Binding-site contacts:
Ligand atom C2 contacts residue ASN333 of chain 2.A at 2.5 Å.
Ligand atom C5 contacts residue ASN333 of chain 2.A at 3.7 Å.
Ligand atom N2 contacts residue ILE30 of chain 2.A at 4.1 Å.
Ligand atom O7 contacts residue ASN333 of chain 2.A at 3.9 Å.
Ligand atom C4 contacts residue ASN333 of chain 2.A at 4.3 Å.
Ligand atom O7 contacts residue ILE30 of chain 2.A at 3.9 Å.
Ligand atom C1 contacts residue ASN333 of chain 2.A at 1.4 Å.
Ligand atom C7 contacts residue ASN333 of chain 2.A at 3.8 Å.
Ligand atom N2 contacts residue ASN333 of chain 2.A at 3.0 Å (h-bond).
Ligand atom C7 contacts residue ILE30 of chain 2.A at 3.8 Å (hydrophobic).
Ligand atom C8 contacts residue ILE30 of chain 2.A at 3.9 Å (hydrophobic).
Ligand atom O5 contacts residue ASN333 of chain 2.A at 2.4 Å (h-bond).
Ligand atom C3 contacts residue ASN333 of chain 2.A at 3.9 Å.

A small-molecule ligand and the protein it binds are described below.
Small molecule (SMILES): CC(=O)N[C@H]1[C@H](O[C@H]2[C@H](O)[C@@H](NC(C)=O)CO[C@@H]2CO)O[C@H](CO)[C@@H](O)[C@@H]1O

Sequence of chain 2.A:
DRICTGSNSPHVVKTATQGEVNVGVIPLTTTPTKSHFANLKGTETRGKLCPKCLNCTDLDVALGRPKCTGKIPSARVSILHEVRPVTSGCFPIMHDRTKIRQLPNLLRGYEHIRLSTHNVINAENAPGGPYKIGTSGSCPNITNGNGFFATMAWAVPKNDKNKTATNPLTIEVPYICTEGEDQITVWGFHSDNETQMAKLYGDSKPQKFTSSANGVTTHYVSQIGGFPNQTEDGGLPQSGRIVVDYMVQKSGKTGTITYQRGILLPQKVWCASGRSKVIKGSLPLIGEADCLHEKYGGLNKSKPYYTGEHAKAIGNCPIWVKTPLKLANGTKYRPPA